The protein below binds the small molecule below.
Small molecule (SMILES): CC(=O)N[C@H]1[C@H](O[C@H]2[C@H](O)[C@@H](NC(C)=O)CO[C@@H]2CO)O[C@H](CO)[C@@H](O[C@@H]2O[C@H](CO[C@H]3O[C@H](CO)[C@@H](O)[C@H](O)[C@@H]3O)[C@@H](O)[C@H](O[C@H]3O[C@H](CO)[C@@H](O)[C@H](O)[C@@H]3O[C@H]3O[C@H](CO)[C@@H](O)[C@H](O)[C@@H]3O)[C@@H]2O)[C@@H]1O

Sequence of chain 1.B:
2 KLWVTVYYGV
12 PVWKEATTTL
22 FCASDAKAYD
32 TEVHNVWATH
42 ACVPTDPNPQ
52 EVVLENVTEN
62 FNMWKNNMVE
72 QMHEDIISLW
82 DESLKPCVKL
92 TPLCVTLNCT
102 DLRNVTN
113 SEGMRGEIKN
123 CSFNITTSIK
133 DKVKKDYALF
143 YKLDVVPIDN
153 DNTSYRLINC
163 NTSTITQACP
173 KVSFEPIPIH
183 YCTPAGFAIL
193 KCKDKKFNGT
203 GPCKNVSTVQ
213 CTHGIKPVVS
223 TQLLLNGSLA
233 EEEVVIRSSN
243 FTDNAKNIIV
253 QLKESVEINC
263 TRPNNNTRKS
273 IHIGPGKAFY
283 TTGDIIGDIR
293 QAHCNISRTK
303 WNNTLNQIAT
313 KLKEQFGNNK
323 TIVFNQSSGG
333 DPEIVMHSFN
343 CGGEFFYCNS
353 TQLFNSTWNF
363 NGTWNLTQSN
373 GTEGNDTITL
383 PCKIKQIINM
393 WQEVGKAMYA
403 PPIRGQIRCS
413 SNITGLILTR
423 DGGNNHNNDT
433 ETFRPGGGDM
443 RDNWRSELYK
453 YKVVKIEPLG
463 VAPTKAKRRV

Binding-site contacts:
Ligand atom O3 contacts residue GLU177 of chain 1.B at 3.1 Å (salt-bridge).
Ligand atom C3 contacts residue GLU177 of chain 1.B at 3.9 Å.
Ligand atom C1 contacts residue ASN228 of chain 1.B at 1.5 Å.
Ligand atom C8 contacts residue LEU227 of chain 1.B at 3.4 Å (hydrophobic).
Ligand atom C5 contacts residue SER412 of chain 1.B at 3.5 Å.
Ligand atom C4 contacts residue GLU177 of chain 1.B at 3.6 Å.
Ligand atom C6 contacts residue GLU177 of chain 1.B at 3.6 Å.
Ligand atom C5 contacts residue ASN228 of chain 1.B at 3.6 Å.
Ligand atom O6 contacts residue GLU177 of chain 1.B at 3.4 Å (salt-bridge).
Ligand atom O6 contacts residue SER175 of chain 1.B at 3.4 Å (h-bond).
Ligand atom N2 contacts residue ASN342 of chain 1.B at 3.7 Å.
Ligand atom O5 contacts residue GLU177 of chain 1.B at 3.4 Å (salt-bridge).
Ligand atom O7 contacts residue ASN228 of chain 1.B at 3.0 Å (h-bond).
Ligand atom O5 contacts residue SER413 of chain 1.B at 3.6 Å.
Ligand atom C1 contacts residue SER413 of chain 1.B at 3.2 Å.
Ligand atom C7 contacts residue SER412 of chain 1.B at 3.4 Å.
Ligand atom O7 contacts residue VAL220 of chain 1.B at 3.3 Å.
Ligand atom O6 contacts residue NAG1 of chain 1.DA at 3.4 Å.
Ligand atom C8 contacts residue SER412 of chain 1.B at 3.8 Å.
Ligand atom O5 contacts residue SER412 of chain 1.B at 3.7 Å.
Ligand atom C6 contacts residue NAG1 of chain 1.DA at 3.6 Å.
Ligand atom O5 contacts residue ASN228 of chain 1.B at 2.3 Å (h-bond).
Ligand atom O7 contacts residue ARG410 of chain 1.B at 3.9 Å.
Ligand atom C7 contacts residue ASN228 of chain 1.B at 3.2 Å.
Ligand atom O6 contacts residue ASN228 of chain 1.B at 3.7 Å.
Ligand atom O7 contacts residue SER412 of chain 1.B at 3.5 Å (h-bond).
Ligand atom C7 contacts residue ASN342 of chain 1.B at 3.6 Å.
Ligand atom N2 contacts residue CYS411 of chain 1.B at 3.7 Å.
Ligand atom O4 contacts residue CYS411 of chain 1.B at 3.8 Å.
Ligand atom N2 contacts residue SER412 of chain 1.B at 3.3 Å (h-bond).
Ligand atom O7 contacts residue PRO178 of chain 1.B at 3.3 Å.
Ligand atom N2 contacts residue ASN228 of chain 1.B at 3.1 Å (h-bond).
Ligand atom C3 contacts residue ASN228 of chain 1.B at 3.8 Å.
Ligand atom C2 contacts residue ASN228 of chain 1.B at 2.4 Å.
Ligand atom O7 contacts residue CYS411 of chain 1.B at 3.6 Å.
Ligand atom C8 contacts residue ASN342 of chain 1.B at 3.0 Å.
Ligand atom C7 contacts residue CYS411 of chain 1.B at 3.9 Å (hydrophobic).
Ligand atom C8 contacts residue VAL220 of chain 1.B at 3.5 Å (hydrophobic).
Ligand atom C6 contacts residue SER412 of chain 1.B at 3.6 Å.
Ligand atom C8 contacts residue PHE341 of chain 1.B at 3.7 Å (hydrophobic).